Sequence of chain 1.D:
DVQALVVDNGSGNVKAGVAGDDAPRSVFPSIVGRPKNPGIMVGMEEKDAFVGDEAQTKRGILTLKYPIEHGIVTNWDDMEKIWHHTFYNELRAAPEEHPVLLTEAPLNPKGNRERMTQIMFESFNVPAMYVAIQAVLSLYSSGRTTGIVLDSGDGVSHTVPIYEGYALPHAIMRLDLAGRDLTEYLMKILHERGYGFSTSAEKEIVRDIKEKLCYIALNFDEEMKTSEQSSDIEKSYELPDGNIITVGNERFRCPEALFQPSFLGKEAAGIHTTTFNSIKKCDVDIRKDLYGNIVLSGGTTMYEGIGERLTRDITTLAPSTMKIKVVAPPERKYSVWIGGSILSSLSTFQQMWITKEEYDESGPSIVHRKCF

Binding-site contacts:
Ligand atom C5 contacts residue GLY200 of chain 1.D at 3.7 Å.
Ligand atom C10 contacts residue GLY202 of chain 1.D at 4.1 Å.
Ligand atom N2 contacts residue GLY202 of chain 1.D at 3.4 Å (h-bond).
Ligand atom C18 contacts residue GLY202 of chain 1.D at 3.9 Å.
Ligand atom C8 contacts residue GLY200 of chain 1.D at 3.4 Å.
Ligand atom C11 contacts residue GLY202 of chain 1.D at 3.8 Å.
Ligand atom C25 contacts residue HIS197 of chain 1.D at 4.2 Å.
Ligand atom C12 contacts residue PHE203 of chain 1.D at 4.2 Å (hydrophobic).
Ligand atom C4 contacts residue TYR201 of chain 1.D at 4.3 Å (hydrophobic).
Ligand atom C16 contacts residue GLY202 of chain 1.D at 4.1 Å.
Ligand atom C16 contacts residue TYR201 of chain 1.D at 3.7 Å (hydrophobic).
Ligand atom O3 contacts residue GLY202 of chain 1.D at 2.9 Å (h-bond).
Ligand atom C23 contacts residue GLY200 of chain 1.D at 3.6 Å.
Ligand atom C17 contacts residue PHE203 of chain 1.D at 4.2 Å (hydrophobic).
Ligand atom C35 contacts residue ILE250 of chain 1.D at 3.7 Å (hydrophobic).
Ligand atom C17 contacts residue GLY202 of chain 1.D at 4.3 Å.
Ligand atom C2 contacts residue ASN249 of chain 1.D at 4.1 Å.
Ligand atom C9 contacts residue GLY202 of chain 1.D at 4.0 Å.
Ligand atom N contacts residue GLY200 of chain 1.D at 2.6 Å (h-bond).
Ligand atom C9 contacts residue GLY200 of chain 1.D at 4.3 Å.
Ligand atom C24 contacts residue HIS197 of chain 1.D at 4.2 Å.
Ligand atom C15 contacts residue LEU245 of chain 1.D at 4.2 Å (hydrophobic).
Ligand atom C12 contacts residue GLY202 of chain 1.D at 3.8 Å.
Ligand atom C5 contacts residue TYR201 of chain 1.D at 4.0 Å (hydrophobic).
Ligand atom C16 contacts residue PHE203 of chain 1.D at 4.2 Å (hydrophobic).
Ligand atom C33 contacts residue ARG199 of chain 1.D at 3.8 Å.
Ligand atom C34 contacts residue GLY200 of chain 1.D at 4.1 Å.
Ligand atom C7 contacts residue GLY200 of chain 1.D at 3.5 Å.
Ligand atom C29 contacts residue GLY200 of chain 1.D at 4.0 Å.
Ligand atom C17 contacts residue GLU208 of chain 1.D at 3.2 Å.
Ligand atom C13 contacts residue LEU245 of chain 1.D at 3.6 Å (hydrophobic).
Ligand atom O3 contacts residue TYR201 of chain 1.D at 3.8 Å.
Ligand atom C34 contacts residue ARG199 of chain 1.D at 3.7 Å.
Ligand atom C24 contacts residue GLY200 of chain 1.D at 4.0 Å.
Ligand atom O contacts residue TYR201 of chain 1.D at 3.5 Å.
Ligand atom C14 contacts residue LEU245 of chain 1.D at 3.9 Å (hydrophobic).
Ligand atom N1 contacts residue GLY200 of chain 1.D at 4.3 Å.
Ligand atom C13 contacts residue PHE203 of chain 1.D at 4.3 Å (hydrophobic).
Ligand atom C6 contacts residue GLY200 of chain 1.D at 3.6 Å.
Ligand atom O3 contacts residue GLY200 of chain 1.D at 3.5 Å (h-bond).

This protein binds this small molecule.
Small molecule (SMILES): C/C1=C\[C@H](C)C[C@H](C)OC(=O)C[C@H](c2ccc(O)cc2)NC(=O)[C@@H](Cc2c(Br)[nH]c3ccccc23)N(C)C(=O)[C@H](C)NC(=O)[C@@H](C)C1